Sequence of chain 1.E:
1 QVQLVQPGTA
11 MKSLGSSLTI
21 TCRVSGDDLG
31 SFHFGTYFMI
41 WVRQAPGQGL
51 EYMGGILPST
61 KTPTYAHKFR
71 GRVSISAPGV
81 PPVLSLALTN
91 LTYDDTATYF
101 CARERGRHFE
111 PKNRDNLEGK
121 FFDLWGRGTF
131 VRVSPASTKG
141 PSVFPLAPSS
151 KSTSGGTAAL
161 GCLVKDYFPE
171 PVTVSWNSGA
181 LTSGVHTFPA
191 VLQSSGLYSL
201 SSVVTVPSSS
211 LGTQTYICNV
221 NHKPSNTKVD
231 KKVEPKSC

Sequence of chain 1.D:
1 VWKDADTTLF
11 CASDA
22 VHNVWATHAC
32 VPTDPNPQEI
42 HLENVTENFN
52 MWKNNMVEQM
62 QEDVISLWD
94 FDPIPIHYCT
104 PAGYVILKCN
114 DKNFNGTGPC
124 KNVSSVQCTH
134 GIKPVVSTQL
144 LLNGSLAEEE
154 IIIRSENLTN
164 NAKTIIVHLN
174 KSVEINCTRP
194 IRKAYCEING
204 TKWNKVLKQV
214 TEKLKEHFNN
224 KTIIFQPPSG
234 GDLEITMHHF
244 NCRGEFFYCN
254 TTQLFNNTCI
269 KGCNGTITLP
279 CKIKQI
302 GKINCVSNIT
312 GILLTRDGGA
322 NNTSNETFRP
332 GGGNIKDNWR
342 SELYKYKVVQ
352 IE

Binding-site contacts:
Ligand atom C7 contacts residue ASN253 of chain 1.D at 3.5 Å.
Ligand atom C1 contacts residue ASN253 of chain 1.D at 1.4 Å.
Ligand atom O3 contacts residue SER59 of chain 1.E at 3.2 Å (h-bond).
Ligand atom O7 contacts residue MET240 of chain 1.D at 3.3 Å.
Ligand atom O4 contacts residue THR60 of chain 1.E at 3.6 Å.
Ligand atom C1 contacts residue THR255 of chain 1.D at 3.2 Å.
Ligand atom O5 contacts residue THR255 of chain 1.D at 3.8 Å.
Ligand atom O7 contacts residue ASN253 of chain 1.D at 3.7 Å.
Ligand atom C2 contacts residue THR255 of chain 1.D at 4.2 Å.
Ligand atom O3 contacts residue THR60 of chain 1.E at 3.0 Å.
Ligand atom C7 contacts residue SER59 of chain 1.E at 3.9 Å.
Ligand atom O7 contacts residue SER59 of chain 1.E at 3.5 Å.
Ligand atom C5 contacts residue ASN253 of chain 1.D at 3.6 Å.
Ligand atom C4 contacts residue ASN253 of chain 1.D at 4.2 Å.
Ligand atom C7 contacts residue MET240 of chain 1.D at 3.7 Å (hydrophobic).
Ligand atom N2 contacts residue SER59 of chain 1.E at 4.4 Å.
Ligand atom C2 contacts residue ASN253 of chain 1.D at 2.5 Å.
Ligand atom C5 contacts residue THR255 of chain 1.D at 3.9 Å.
Ligand atom C3 contacts residue THR60 of chain 1.E at 4.1 Å.
Ligand atom O6 contacts residue ASN253 of chain 1.D at 4.5 Å.
Ligand atom C3 contacts residue ASN253 of chain 1.D at 3.8 Å.
Ligand atom C8 contacts residue THR239 of chain 1.D at 3.9 Å.
Ligand atom O5 contacts residue ASN253 of chain 1.D at 2.3 Å (h-bond).
Ligand atom C4 contacts residue THR60 of chain 1.E at 4.3 Å.
Ligand atom N2 contacts residue ASN253 of chain 1.D at 3.0 Å (h-bond).
Ligand atom C8 contacts residue MET240 of chain 1.D at 3.6 Å (hydrophobic).
Ligand atom C8 contacts residue SER59 of chain 1.E at 4.4 Å.
Ligand atom N2 contacts residue THR255 of chain 1.D at 4.4 Å.
Ligand atom C3 contacts residue THR255 of chain 1.D at 4.4 Å.

A small-molecule ligand and the protein it binds are described below.
Small molecule (SMILES): CC(=O)N[C@@H]1[C@@H](O)[C@H](O)[C@@H](CO)O[C@H]1O